This protein binds this small molecule.
Small molecule (SMILES): CC(=O)N[C@@H]1[C@@H](O)[C@H](O)[C@@H](CO)O[C@H]1O

Sequence of chain 1.A:
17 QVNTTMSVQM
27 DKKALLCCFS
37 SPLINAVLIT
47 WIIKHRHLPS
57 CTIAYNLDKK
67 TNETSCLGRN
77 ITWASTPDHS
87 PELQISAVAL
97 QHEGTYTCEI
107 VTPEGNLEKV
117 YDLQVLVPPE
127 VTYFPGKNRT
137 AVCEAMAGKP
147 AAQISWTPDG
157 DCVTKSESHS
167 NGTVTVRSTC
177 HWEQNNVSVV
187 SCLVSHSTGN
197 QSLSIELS

Binding-site contacts:
Ligand atom C2 contacts residue ASN76 of chain 1.A at 2.5 Å.
Ligand atom N2 contacts residue ASN76 of chain 1.A at 2.9 Å (h-bond).
Ligand atom O6 contacts residue ALA93 of chain 1.A at 3.9 Å.
Ligand atom O5 contacts residue ALA93 of chain 1.A at 4.0 Å.
Ligand atom O7 contacts residue ASN76 of chain 1.A at 3.3 Å (h-bond).
Ligand atom O6 contacts residue SER92 of chain 1.A at 3.7 Å.
Ligand atom C1 contacts residue ASN76 of chain 1.A at 1.4 Å.
Ligand atom C8 contacts residue GLN97 of chain 1.A at 4.3 Å.
Ligand atom O7 contacts residue GLN97 of chain 1.A at 3.8 Å.
Ligand atom C5 contacts residue ASN76 of chain 1.A at 3.6 Å.
Ligand atom C6 contacts residue ALA93 of chain 1.A at 4.0 Å (hydrophobic).
Ligand atom C3 contacts residue ASN76 of chain 1.A at 3.8 Å.
Ligand atom C7 contacts residue GLN97 of chain 1.A at 4.5 Å.
Ligand atom C4 contacts residue ASN76 of chain 1.A at 4.2 Å.
Ligand atom C8 contacts residue GLY74 of chain 1.A at 3.2 Å.
Ligand atom O5 contacts residue ASN76 of chain 1.A at 2.3 Å (h-bond).
Ligand atom C7 contacts residue GLY74 of chain 1.A at 4.2 Å.
Ligand atom C1 contacts residue SER92 of chain 1.A at 4.4 Å.
Ligand atom C7 contacts residue ASN76 of chain 1.A at 3.4 Å.
Ligand atom O5 contacts residue SER92 of chain 1.A at 3.9 Å.